A small-molecule ligand and the protein it binds are described below.
Small molecule (SMILES): CC(=O)N[C@@H]1[C@@H](O)[C@H](O)[C@@H](CO)O[C@H]1O

Sequence of chain 1.A:
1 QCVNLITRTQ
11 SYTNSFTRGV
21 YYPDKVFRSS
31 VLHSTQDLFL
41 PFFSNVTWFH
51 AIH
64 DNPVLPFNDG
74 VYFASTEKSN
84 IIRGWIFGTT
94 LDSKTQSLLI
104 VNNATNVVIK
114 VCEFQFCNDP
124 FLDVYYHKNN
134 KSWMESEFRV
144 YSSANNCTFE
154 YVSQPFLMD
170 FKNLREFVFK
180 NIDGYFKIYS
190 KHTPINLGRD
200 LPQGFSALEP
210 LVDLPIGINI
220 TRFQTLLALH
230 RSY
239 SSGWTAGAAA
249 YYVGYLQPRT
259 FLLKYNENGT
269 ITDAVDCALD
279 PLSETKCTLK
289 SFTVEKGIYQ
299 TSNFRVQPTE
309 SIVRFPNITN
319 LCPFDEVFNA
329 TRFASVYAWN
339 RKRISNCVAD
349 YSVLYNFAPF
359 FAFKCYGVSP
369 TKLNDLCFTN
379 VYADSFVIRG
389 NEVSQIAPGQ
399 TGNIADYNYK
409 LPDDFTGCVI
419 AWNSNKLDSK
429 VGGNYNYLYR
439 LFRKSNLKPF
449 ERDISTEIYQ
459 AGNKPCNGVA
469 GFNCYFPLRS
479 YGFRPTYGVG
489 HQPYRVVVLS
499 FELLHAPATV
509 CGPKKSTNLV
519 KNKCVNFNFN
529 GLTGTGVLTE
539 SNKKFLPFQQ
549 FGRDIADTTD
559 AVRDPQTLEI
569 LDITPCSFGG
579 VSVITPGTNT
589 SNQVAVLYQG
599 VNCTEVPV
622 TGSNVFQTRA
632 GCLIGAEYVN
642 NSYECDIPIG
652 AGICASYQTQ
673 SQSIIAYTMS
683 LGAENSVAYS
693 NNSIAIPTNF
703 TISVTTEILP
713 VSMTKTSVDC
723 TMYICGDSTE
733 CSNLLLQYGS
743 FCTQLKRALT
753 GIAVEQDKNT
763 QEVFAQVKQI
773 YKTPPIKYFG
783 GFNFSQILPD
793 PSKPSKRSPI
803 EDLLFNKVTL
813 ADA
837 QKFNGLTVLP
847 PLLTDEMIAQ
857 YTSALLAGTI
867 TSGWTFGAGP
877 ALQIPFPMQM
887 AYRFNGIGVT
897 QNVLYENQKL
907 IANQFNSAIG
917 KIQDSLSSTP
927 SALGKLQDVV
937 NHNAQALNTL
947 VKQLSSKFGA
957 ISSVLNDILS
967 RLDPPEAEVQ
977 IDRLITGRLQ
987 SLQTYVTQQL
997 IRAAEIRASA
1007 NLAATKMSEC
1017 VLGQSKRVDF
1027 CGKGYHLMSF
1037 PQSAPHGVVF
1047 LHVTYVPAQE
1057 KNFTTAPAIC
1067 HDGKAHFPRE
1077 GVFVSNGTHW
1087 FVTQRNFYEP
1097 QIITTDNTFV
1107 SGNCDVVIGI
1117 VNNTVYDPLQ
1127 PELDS

Sequence of chain 1.F:
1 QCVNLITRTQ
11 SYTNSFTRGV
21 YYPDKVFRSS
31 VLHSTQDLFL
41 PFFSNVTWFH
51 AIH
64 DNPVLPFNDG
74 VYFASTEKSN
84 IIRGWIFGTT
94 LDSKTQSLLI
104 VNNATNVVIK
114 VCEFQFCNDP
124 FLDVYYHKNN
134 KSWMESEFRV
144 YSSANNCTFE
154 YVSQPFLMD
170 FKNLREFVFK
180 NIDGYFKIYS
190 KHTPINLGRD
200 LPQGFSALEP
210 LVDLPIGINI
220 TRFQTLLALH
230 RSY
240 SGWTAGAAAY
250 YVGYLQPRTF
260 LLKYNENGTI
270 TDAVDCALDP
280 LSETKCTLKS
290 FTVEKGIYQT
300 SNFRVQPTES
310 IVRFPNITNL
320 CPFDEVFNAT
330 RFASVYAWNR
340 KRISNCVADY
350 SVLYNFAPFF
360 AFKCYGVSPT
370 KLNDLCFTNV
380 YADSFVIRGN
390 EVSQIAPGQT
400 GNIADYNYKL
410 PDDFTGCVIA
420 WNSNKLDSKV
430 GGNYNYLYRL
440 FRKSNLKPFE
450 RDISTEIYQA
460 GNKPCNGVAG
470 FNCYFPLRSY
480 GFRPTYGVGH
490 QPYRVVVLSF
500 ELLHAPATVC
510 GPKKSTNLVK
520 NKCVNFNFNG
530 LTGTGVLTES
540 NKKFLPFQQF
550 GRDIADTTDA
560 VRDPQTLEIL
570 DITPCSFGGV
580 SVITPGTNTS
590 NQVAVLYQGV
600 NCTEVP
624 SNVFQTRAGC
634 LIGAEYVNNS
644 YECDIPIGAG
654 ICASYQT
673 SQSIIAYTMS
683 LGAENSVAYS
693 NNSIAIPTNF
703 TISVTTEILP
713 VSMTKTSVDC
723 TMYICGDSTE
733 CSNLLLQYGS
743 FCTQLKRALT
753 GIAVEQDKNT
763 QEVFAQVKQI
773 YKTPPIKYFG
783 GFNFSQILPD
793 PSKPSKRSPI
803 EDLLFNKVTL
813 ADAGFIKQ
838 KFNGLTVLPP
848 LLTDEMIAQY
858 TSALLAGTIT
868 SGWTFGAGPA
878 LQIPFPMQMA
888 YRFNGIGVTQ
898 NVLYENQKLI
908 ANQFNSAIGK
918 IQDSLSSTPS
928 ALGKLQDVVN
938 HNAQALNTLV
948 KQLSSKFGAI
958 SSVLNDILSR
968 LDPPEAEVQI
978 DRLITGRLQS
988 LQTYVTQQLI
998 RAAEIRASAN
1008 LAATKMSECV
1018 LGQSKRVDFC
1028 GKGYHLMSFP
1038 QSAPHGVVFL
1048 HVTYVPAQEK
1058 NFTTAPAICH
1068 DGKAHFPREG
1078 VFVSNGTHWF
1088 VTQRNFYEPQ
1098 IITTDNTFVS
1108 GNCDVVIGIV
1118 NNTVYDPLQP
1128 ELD

Binding-site contacts:
Ligand atom C8 contacts residue LYS1057 of chain 1.F at 4.3 Å.
Ligand atom C1 contacts residue ALA690 of chain 1.F at 4.2 Å (hydrophobic).
Ligand atom C1 contacts residue ASN1058 of chain 1.F at 1.4 Å.
Ligand atom C4 contacts residue ALA690 of chain 1.F at 4.4 Å (hydrophobic).
Ligand atom C5 contacts residue ALA690 of chain 1.F at 3.6 Å (hydrophobic).
Ligand atom C6 contacts residue ALA690 of chain 1.F at 4.3 Å (hydrophobic).
Ligand atom C1 contacts residue GLN879 of chain 1.A at 4.2 Å.
Ligand atom C7 contacts residue ASN1058 of chain 1.F at 3.6 Å.
Ligand atom N2 contacts residue ASN1058 of chain 1.F at 3.0 Å (h-bond).
Ligand atom C5 contacts residue ASN1058 of chain 1.F at 3.6 Å.
Ligand atom C7 contacts residue GLU1056 of chain 1.F at 4.5 Å.
Ligand atom C3 contacts residue ALA690 of chain 1.F at 4.5 Å (hydrophobic).
Ligand atom O5 contacts residue ALA690 of chain 1.F at 4.2 Å.
Ligand atom C4 contacts residue ASN1058 of chain 1.F at 4.2 Å.
Ligand atom C8 contacts residue GLU1056 of chain 1.F at 3.4 Å.
Ligand atom C2 contacts residue ASN1058 of chain 1.F at 2.4 Å.
Ligand atom C8 contacts residue ASN1058 of chain 1.F at 4.0 Å.
Ligand atom O5 contacts residue ASN1058 of chain 1.F at 2.3 Å (h-bond).
Ligand atom C3 contacts residue ASN1058 of chain 1.F at 3.8 Å.
Ligand atom O7 contacts residue ASN1058 of chain 1.F at 3.8 Å.